Sequence of chain 1.B:
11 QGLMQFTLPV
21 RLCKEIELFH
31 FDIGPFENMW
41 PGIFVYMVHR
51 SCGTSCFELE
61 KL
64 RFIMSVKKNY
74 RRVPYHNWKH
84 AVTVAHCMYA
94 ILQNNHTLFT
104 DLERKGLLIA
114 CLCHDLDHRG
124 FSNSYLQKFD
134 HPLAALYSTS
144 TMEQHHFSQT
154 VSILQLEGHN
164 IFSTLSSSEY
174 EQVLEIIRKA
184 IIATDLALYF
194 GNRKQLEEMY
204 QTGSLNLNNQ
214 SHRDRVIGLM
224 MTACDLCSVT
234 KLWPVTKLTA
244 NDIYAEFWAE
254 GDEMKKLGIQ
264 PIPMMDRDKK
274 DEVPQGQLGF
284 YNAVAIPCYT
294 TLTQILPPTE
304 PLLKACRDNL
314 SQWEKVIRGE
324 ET

Binding-site contacts:
Ligand atom N5 contacts residue ILE246 of chain 1.B at 3.6 Å.
Ligand atom C18 contacts residue PHE283 of chain 1.B at 4.0 Å (hydrophobic).
Ligand atom C19 contacts residue MET267 of chain 1.B at 3.8 Å (hydrophobic).
Ligand atom C12 contacts residue PHE283 of chain 1.B at 4.0 Å (hydrophobic).
Ligand atom C19 contacts residue PHE283 of chain 1.B at 3.3 Å (hydrophobic).
Ligand atom F24 contacts residue GLY279 of chain 1.B at 3.7 Å.
Ligand atom C13 contacts residue PHE250 of chain 1.B at 4.0 Å (hydrophobic).
Ligand atom N1 contacts residue PHE283 of chain 1.B at 3.7 Å.
Ligand atom F24 contacts residue GLY282 of chain 1.B at 3.4 Å.
Ligand atom C20 contacts residue TYR247 of chain 1.B at 4.0 Å (hydrophobic).
Ligand atom N16 contacts residue MET267 of chain 1.B at 3.4 Å (h-bond).
Ligand atom O8 contacts residue PHE283 of chain 1.B at 3.6 Å.
Ligand atom F23 contacts residue VAL287 of chain 1.B at 3.9 Å.
Ligand atom C12 contacts residue GLN280 of chain 1.B at 3.7 Å.
Ligand atom F23 contacts residue PHE283 of chain 1.B at 3.3 Å.
Ligand atom O15 contacts residue PHE283 of chain 1.B at 3.9 Å.
Ligand atom N14 contacts residue PHE250 of chain 1.B at 4.0 Å.
Ligand atom C21 contacts residue MET267 of chain 1.B at 3.5 Å (hydrophobic).
Ligand atom C12 contacts residue VAL232 of chain 1.B at 3.9 Å (hydrophobic).
Ligand atom C12 contacts residue ILE246 of chain 1.B at 3.5 Å (hydrophobic).
Ligand atom C2 contacts residue PHE283 of chain 1.B at 3.6 Å (hydrophobic).
Ligand atom C9 contacts residue PHE250 of chain 1.B at 4.0 Å (hydrophobic).
Ligand atom N17 contacts residue MET267 of chain 1.B at 3.6 Å.
Ligand atom C18 contacts residue GLN280 of chain 1.B at 3.7 Å.
Ligand atom C13 contacts residue PHE283 of chain 1.B at 3.7 Å (hydrophobic).
Ligand atom F24 contacts residue PHE283 of chain 1.B at 3.3 Å.
Ligand atom N1 contacts residue ILE246 of chain 1.B at 3.6 Å.
Ligand atom C6 contacts residue PHE250 of chain 1.B at 3.9 Å (hydrophobic).
Ligand atom C10 contacts residue HIS79 of chain 1.B at 3.5 Å.
Ligand atom C4 contacts residue PHE283 of chain 1.B at 4.0 Å (hydrophobic).
Ligand atom C18 contacts residue MET267 of chain 1.B at 3.7 Å (hydrophobic).
Ligand atom N17 contacts residue PHE283 of chain 1.B at 3.2 Å.
Ligand atom C20 contacts residue GLY279 of chain 1.B at 3.7 Å.
Ligand atom C18 contacts residue TYR247 of chain 1.B at 3.6 Å (hydrophobic).
Ligand atom O8 contacts residue LEU189 of chain 1.B at 3.9 Å.
Ligand atom C4 contacts residue LEU229 of chain 1.B at 3.6 Å (hydrophobic).
Ligand atom N14 contacts residue PHE283 of chain 1.B at 3.2 Å.
Ligand atom O15 contacts residue GLN280 of chain 1.B at 2.8 Å (h-bond).
Ligand atom C20 contacts residue MET267 of chain 1.B at 3.4 Å (hydrophobic).
Ligand atom C3 contacts residue PHE283 of chain 1.B at 3.7 Å (hydrophobic).

This small molecule binds to this protein.
Small molecule (SMILES): Cn1ncc(C(=O)N2CCC2)c1C(=O)Nc1ccn(CC(F)F)n1